Sequence of chain 2.A:
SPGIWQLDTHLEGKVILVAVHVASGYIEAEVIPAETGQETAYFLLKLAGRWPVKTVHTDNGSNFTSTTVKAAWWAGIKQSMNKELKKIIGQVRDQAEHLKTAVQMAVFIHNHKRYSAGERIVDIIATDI

Sequence of chain 1.A:
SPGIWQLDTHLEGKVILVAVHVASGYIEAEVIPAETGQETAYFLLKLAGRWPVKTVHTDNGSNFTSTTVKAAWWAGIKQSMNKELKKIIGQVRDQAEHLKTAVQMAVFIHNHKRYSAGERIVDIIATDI

Binding-site contacts:
Ligand atom C16 contacts residue ALA83 of chain 1.A at 3.6 Å (hydrophobic).
Ligand atom C24 contacts residue TRP86 of chain 1.A at 3.7 Å (hydrophobic).
Ligand atom C31 contacts residue THR78 of chain 1.A at 3.7 Å.
Ligand atom C32 contacts residue ALA82 of chain 1.A at 3.6 Å (hydrophobic).
Ligand atom C04 contacts residue THR128 of chain 2.A at 3.6 Å.
Ligand atom C10 contacts residue THR128 of chain 2.A at 3.2 Å.
Ligand atom C27 contacts residue THR79 of chain 1.A at 3.9 Å.
Ligand atom C09 contacts residue THR128 of chain 2.A at 3.7 Å.
Ligand atom C21 contacts residue GLN122 of chain 2.A at 3.0 Å.
Ligand atom C01 contacts residue HIS125 of chain 2.A at 3.6 Å.
Ligand atom O06 contacts residue GLU124 of chain 2.A at 2.9 Å (salt-bridge).
Ligand atom C17 contacts residue LEU56 of chain 1.A at 3.9 Å (hydrophobic).
Ligand atom C15 contacts residue THR79 of chain 1.A at 3.7 Å.
Ligand atom O26 contacts residue TRP86 of chain 1.A at 3.9 Å.
Ligand atom C12 contacts residue LYS127 of chain 2.A at 4.0 Å.
Ligand atom C25 contacts residue TRP86 of chain 1.A at 3.5 Å (hydrophobic).
Ligand atom O26 contacts residue LEU56 of chain 1.A at 3.5 Å.
Ligand atom C28 contacts residue THR79 of chain 1.A at 3.8 Å.
Ligand atom O07 contacts residue HIS125 of chain 2.A at 3.0 Å (h-bond).
Ligand atom C01 contacts residue GLU124 of chain 2.A at 3.4 Å.
Ligand atom O08 contacts residue THR128 of chain 2.A at 3.4 Å (h-bond).
Ligand atom C25 contacts residue LEU56 of chain 1.A at 3.8 Å (hydrophobic).
Ligand atom C24 contacts residue MET132 of chain 2.A at 3.6 Å (hydrophobic).
Ligand atom O08 contacts residue HIS125 of chain 2.A at 3.6 Å.
Ligand atom C05 contacts residue GLU124 of chain 2.A at 3.6 Å.
Ligand atom O06 contacts residue ALA123 of chain 2.A at 3.7 Å.
Ligand atom C05 contacts residue HIS125 of chain 2.A at 3.9 Å.
Ligand atom C22 contacts residue GLN122 of chain 2.A at 3.2 Å.
Ligand atom C12 contacts residue THR128 of chain 2.A at 3.9 Å.
Ligand atom O07 contacts residue THR128 of chain 2.A at 2.6 Å (h-bond).
Ligand atom C25 contacts residue MET132 of chain 2.A at 4.0 Å (hydrophobic).
Ligand atom C29 contacts residue THR79 of chain 1.A at 4.0 Å.
Ligand atom C11 contacts residue GLN49 of chain 1.A at 3.9 Å.
Ligand atom C16 contacts residue THR79 of chain 1.A at 3.9 Å.
Ligand atom O07 contacts residue GLU124 of chain 2.A at 3.5 Å (salt-bridge).
Ligand atom O26 contacts residue ALA82 of chain 1.A at 3.8 Å.
Ligand atom O26 contacts residue ALA83 of chain 1.A at 3.6 Å.
Ligand atom C16 contacts residue LEU56 of chain 1.A at 4.0 Å (hydrophobic).
Ligand atom C30 contacts residue THR78 of chain 1.A at 3.7 Å.
Ligand atom C05 contacts residue THR128 of chain 2.A at 3.4 Å.

A small-molecule ligand and the protein it binds are described below.
Small molecule (SMILES): Cc1nc2ccccc2c(-c2ccc3c4c(ccnc24)CCO3)c1[C@H](OC(C)(C)C)C(=O)O